Sequence of chain 1.A:
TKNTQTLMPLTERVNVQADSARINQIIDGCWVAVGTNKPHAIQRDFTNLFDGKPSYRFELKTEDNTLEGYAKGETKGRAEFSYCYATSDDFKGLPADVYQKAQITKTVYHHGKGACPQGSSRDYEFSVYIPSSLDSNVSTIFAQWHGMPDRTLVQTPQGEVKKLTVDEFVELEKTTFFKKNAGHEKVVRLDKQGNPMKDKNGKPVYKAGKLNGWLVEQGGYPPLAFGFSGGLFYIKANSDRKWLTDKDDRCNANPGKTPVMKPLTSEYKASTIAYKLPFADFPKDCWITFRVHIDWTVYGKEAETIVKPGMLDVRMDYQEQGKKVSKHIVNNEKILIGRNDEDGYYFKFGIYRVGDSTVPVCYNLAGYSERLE

Binding-site contacts:
Ligand atom C1 contacts residue ARG156 of chain 1.A at 3.5 Å.
Ligand atom S1 contacts residue HIS151 of chain 1.A at 4.0 Å.
Ligand atom C6 contacts residue LYS81 of chain 1.A at 3.4 Å.
Ligand atom O3S contacts residue HIS151 of chain 1.A at 3.2 Å.
Ligand atom O1S contacts residue ARG83 of chain 1.A at 3.4 Å (salt-bridge).
Ligand atom N2 contacts residue GLY224 of chain 1.A at 4.0 Å.
Ligand atom O1S contacts residue GLY224 of chain 1.A at 3.0 Å (h-bond).
Ligand atom O5S contacts residue ASN20 of chain 1.A at 2.8 Å (h-bond).
Ligand atom S1 contacts residue GLY224 of chain 1.A at 3.6 Å (h-bond).
Ligand atom O2 contacts residue ARG83 of chain 1.A at 3.9 Å.
Ligand atom O1S contacts residue GLN223 of chain 1.A at 3.6 Å.
Ligand atom O6A contacts residue LYS185 of chain 1.A at 3.9 Å.
Ligand atom N2 contacts residue GLN223 of chain 1.A at 3.2 Å (h-bond).
Ligand atom O2S contacts residue GLN22 of chain 1.A at 3.9 Å.
Ligand atom O1S contacts residue ARG156 of chain 1.A at 2.7 Å (salt-bridge).
Ligand atom C1 contacts residue GLN223 of chain 1.A at 3.9 Å.
Ligand atom O6S contacts residue LYS111 of chain 1.A at 3.0 Å.
Ligand atom O5 contacts residue GLN22 of chain 1.A at 4.0 Å.
Ligand atom S2 contacts residue ASN20 of chain 1.A at 3.5 Å (h-bond).
Ligand atom O5S contacts residue ALA23 of chain 1.A at 3.3 Å.
Ligand atom O2S contacts residue ARG156 of chain 1.A at 2.6 Å (salt-bridge).
Ligand atom C5 contacts residue ARG83 of chain 1.A at 4.0 Å.
Ligand atom S1 contacts residue ARG156 of chain 1.A at 3.4 Å (salt-bridge).
Ligand atom O6A contacts residue LYS81 of chain 1.A at 3.4 Å (salt-bridge).
Ligand atom O2 contacts residue LEU72 of chain 1.A at 4.0 Å.
Ligand atom S1 contacts residue GLN223 of chain 1.A at 4.0 Å.
Ligand atom O1S contacts residue PRO154 of chain 1.A at 3.7 Å.
Ligand atom O5 contacts residue ARG83 of chain 1.A at 3.3 Å (salt-bridge).
Ligand atom O6B contacts residue ARG83 of chain 1.A at 3.6 Å.
Ligand atom O1 contacts residue GLN223 of chain 1.A at 2.8 Å (h-bond).
Ligand atom O6B contacts residue LYS81 of chain 1.A at 2.8 Å (salt-bridge).
Ligand atom O6 contacts residue LYS111 of chain 1.A at 3.8 Å.
Ligand atom O2S contacts residue HIS151 of chain 1.A at 3.6 Å.
Ligand atom O1S contacts residue GLY40 of chain 1.A at 3.4 Å.
Ligand atom O3S contacts residue PRO154 of chain 1.A at 3.8 Å.
Ligand atom O3S contacts residue GLY224 of chain 1.A at 3.2 Å.
Ligand atom O1 contacts residue ARG156 of chain 1.A at 3.8 Å.
Ligand atom S2 contacts residue LYS111 of chain 1.A at 4.0 Å.
Ligand atom C2 contacts residue GLN223 of chain 1.A at 4.0 Å.
Ligand atom O4S contacts residue ASN20 of chain 1.A at 3.1 Å (h-bond).

The protein below binds the small molecule below.
Small molecule (SMILES): O=C(O)C1=C[C@H](O)[C@@H](OS(=O)(=O)O)[C@H](O[C@H]2[C@H](O)[C@@H](NS(=O)(=O)O)[C@@H](O)O[C@@H]2COS(=O)(=O)O)O1